The protein below binds the small molecule below.
Small molecule (SMILES): CC(=O)N[C@H]1[C@H](O[C@H]2[C@H](O)[C@@H](NC(C)=O)CO[C@@H]2CO)O[C@H](CO)[C@@H](O[C@@H]2O[C@H](CO)[C@@H](O)[C@H](O)[C@@H]2O)[C@@H]1O

Sequence of chain 1.A:
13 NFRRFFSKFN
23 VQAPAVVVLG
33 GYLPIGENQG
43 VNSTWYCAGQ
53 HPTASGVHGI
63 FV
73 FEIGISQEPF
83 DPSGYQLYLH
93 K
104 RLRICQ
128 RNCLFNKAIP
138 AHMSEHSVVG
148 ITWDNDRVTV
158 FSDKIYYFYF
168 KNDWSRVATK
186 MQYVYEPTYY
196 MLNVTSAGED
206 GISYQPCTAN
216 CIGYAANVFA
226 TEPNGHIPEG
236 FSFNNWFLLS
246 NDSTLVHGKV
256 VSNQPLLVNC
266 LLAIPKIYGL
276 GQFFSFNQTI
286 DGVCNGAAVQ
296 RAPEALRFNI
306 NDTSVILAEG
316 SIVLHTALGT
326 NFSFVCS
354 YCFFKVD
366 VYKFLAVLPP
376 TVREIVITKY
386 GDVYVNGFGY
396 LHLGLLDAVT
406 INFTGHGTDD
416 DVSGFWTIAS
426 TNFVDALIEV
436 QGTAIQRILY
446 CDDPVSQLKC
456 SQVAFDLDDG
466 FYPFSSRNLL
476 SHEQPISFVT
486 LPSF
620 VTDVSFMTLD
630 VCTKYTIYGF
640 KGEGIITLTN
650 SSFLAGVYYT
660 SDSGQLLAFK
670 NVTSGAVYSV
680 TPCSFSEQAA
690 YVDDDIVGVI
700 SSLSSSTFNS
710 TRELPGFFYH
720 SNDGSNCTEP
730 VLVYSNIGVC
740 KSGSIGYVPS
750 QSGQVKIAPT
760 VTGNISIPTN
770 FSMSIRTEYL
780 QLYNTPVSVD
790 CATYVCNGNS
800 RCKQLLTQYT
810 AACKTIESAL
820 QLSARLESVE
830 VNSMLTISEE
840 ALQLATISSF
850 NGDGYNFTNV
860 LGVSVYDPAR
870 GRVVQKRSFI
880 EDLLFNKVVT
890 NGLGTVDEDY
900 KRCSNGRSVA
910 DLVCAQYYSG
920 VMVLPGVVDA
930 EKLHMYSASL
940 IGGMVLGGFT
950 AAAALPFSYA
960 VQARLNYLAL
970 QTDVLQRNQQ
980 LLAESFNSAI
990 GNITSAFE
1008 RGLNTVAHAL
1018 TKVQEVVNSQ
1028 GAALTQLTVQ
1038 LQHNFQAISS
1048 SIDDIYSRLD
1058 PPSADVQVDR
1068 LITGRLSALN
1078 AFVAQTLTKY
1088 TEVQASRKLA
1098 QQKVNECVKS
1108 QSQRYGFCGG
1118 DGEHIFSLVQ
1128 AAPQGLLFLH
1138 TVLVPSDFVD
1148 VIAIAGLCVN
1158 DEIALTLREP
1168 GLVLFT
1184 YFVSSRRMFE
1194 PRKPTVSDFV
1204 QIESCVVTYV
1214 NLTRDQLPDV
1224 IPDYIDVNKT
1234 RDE

Binding-site contacts:
Ligand atom C5 contacts residue TYR166 of chain 1.A at 3.5 Å (hydrophobic).
Ligand atom C7 contacts residue TYR166 of chain 1.A at 4.3 Å (hydrophobic).
Ligand atom C2 contacts residue ASN407 of chain 1.A at 2.5 Å.
Ligand atom O3 contacts residue TYR166 of chain 1.A at 4.2 Å.
Ligand atom O7 contacts residue GLY315 of chain 1.A at 3.3 Å (h-bond).
Ligand atom O7 contacts residue TYR166 of chain 1.A at 4.2 Å.
Ligand atom N2 contacts residue ASN407 of chain 1.A at 3.2 Å (h-bond).
Ligand atom C4 contacts residue TYR166 of chain 1.A at 3.7 Å (hydrophobic).
Ligand atom O5 contacts residue ASN407 of chain 1.A at 2.2 Å (h-bond).
Ligand atom C7 contacts residue ASN407 of chain 1.A at 3.3 Å.
Ligand atom C3 contacts residue TYR166 of chain 1.A at 3.6 Å (hydrophobic).
Ligand atom C4 contacts residue ASN407 of chain 1.A at 4.0 Å.
Ligand atom C1 contacts residue ASN407 of chain 1.A at 1.4 Å.
Ligand atom C6 contacts residue ASN407 of chain 1.A at 4.5 Å.
Ligand atom C8 contacts residue TYR166 of chain 1.A at 3.9 Å (hydrophobic).
Ligand atom O6 contacts residue ALA313 of chain 1.A at 4.1 Å.
Ligand atom O4 contacts residue TYR166 of chain 1.A at 3.2 Å.
Ligand atom O6 contacts residue ASN407 of chain 1.A at 4.4 Å.
Ligand atom C5 contacts residue ASN407 of chain 1.A at 3.5 Å.
Ligand atom C1 contacts residue TYR166 of chain 1.A at 4.4 Å (hydrophobic).
Ligand atom O7 contacts residue ASN407 of chain 1.A at 2.7 Å (h-bond).
Ligand atom N2 contacts residue TYR166 of chain 1.A at 4.3 Å.
Ligand atom C3 contacts residue ASN407 of chain 1.A at 3.8 Å.
Ligand atom C6 contacts residue TYR166 of chain 1.A at 3.9 Å (hydrophobic).